Binding-site contacts:
Ligand atom C08 contacts residue ASP142 of chain 1.A at 3.5 Å.
Ligand atom C37 contacts residue PHE153 of chain 1.A at 3.5 Å (hydrophobic).
Ligand atom O30 contacts residue ALA80 of chain 1.A at 3.2 Å.
Ligand atom N04 contacts residue ASN130 of chain 1.A at 3.3 Å (h-bond).
Ligand atom O29 contacts residue ALA79 of chain 1.A at 3.3 Å.
Ligand atom O42 contacts residue ASP160 of chain 1.A at 2.6 Å (salt-bridge).
Ligand atom O31 contacts residue ARG134 of chain 1.A at 3.1 Å (salt-bridge).
Ligand atom O29 contacts residue ARG134 of chain 1.A at 3.0 Å (salt-bridge).
Ligand atom C03 contacts residue ASP160 of chain 1.A at 3.6 Å.
Ligand atom C43 contacts residue OLC1 of chain 1.K at 3.7 Å.
Ligand atom O42 contacts residue VAL140 of chain 1.A at 3.4 Å.
Ligand atom O40 contacts residue TRP81 of chain 1.A at 2.9 Å (h-bond).
Ligand atom C33 contacts residue LEU163 of chain 1.A at 3.7 Å (hydrophobic).
Ligand atom C03 contacts residue ARG134 of chain 1.A at 3.6 Å.
Ligand atom O29 contacts residue ALA80 of chain 1.A at 3.5 Å (h-bond).
Ligand atom C06 contacts residue ASP142 of chain 1.A at 3.5 Å.
Ligand atom O31 contacts residue ASN130 of chain 1.A at 3.5 Å (h-bond).
Ligand atom C11 contacts residue ALA80 of chain 1.A at 3.5 Å (hydrophobic).
Ligand atom C13 contacts residue TRP81 of chain 1.A at 3.6 Å (hydrophobic).
Ligand atom O41 contacts residue ASN76 of chain 1.A at 3.1 Å (h-bond).
Ligand atom C34 contacts residue THR164 of chain 1.A at 3.7 Å.
Ligand atom O41 contacts residue ASP142 of chain 1.A at 2.5 Å (salt-bridge).
Ligand atom O38 contacts residue THR164 of chain 1.A at 3.5 Å (h-bond).
Ligand atom C39 contacts residue THR164 of chain 1.A at 3.5 Å.
Ligand atom O42 contacts residue ASP142 of chain 1.A at 2.6 Å (salt-bridge).
Ligand atom O41 contacts residue ILE155 of chain 1.A at 2.9 Å (h-bond).
Ligand atom C14 contacts residue TRP81 of chain 1.A at 3.6 Å (hydrophobic).
Ligand atom O40 contacts residue ALA80 of chain 1.A at 3.4 Å.
Ligand atom C06 contacts residue ASP160 of chain 1.A at 3.6 Å.
Ligand atom C13 contacts residue ALA80 of chain 1.A at 3.6 Å (hydrophobic).
Ligand atom C05 contacts residue ARG134 of chain 1.A at 3.3 Å.
Ligand atom C21 contacts residue OLC1 of chain 1.K at 3.7 Å.
Ligand atom C02 contacts residue ASP160 of chain 1.A at 3.6 Å.
Ligand atom O42 contacts residue ASN157 of chain 1.A at 3.3 Å (h-bond).
Ligand atom N04 contacts residue ASP160 of chain 1.A at 2.7 Å (salt-bridge).
Ligand atom C09 contacts residue ILE155 of chain 1.A at 3.7 Å (hydrophobic).
Ligand atom C10 contacts residue PHE156 of chain 1.A at 3.6 Å (hydrophobic).
Ligand atom C07 contacts residue ASP160 of chain 1.A at 3.6 Å.
Ligand atom C08 contacts residue ILE155 of chain 1.A at 3.4 Å (hydrophobic).
Ligand atom C08 contacts residue ASP160 of chain 1.A at 3.5 Å.

A small-molecule ligand and the protein it binds are described below.
Small molecule (SMILES): CCC[C@@H]1OC(=O)[C@@H](C)C[C@H](C)CCCCC(=O)CCC[C@@H](CC)/C=C\C=C(/COC)CC[C@@H](O)[C@@H](O)C[C@H](O)CNC1=O

Sequence of chain 1.A:
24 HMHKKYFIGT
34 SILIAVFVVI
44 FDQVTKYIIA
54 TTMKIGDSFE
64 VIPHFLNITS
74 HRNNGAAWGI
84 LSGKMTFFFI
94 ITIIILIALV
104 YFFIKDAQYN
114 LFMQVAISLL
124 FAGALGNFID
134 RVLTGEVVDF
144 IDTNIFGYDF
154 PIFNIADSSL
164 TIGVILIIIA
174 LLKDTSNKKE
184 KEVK